This protein binds this small molecule.
Small molecule (SMILES): Nc1ncnc2c1ncn2[C@@H]1O[C@H](CO[P](=O)(O)O[C@H]2[C@@H](O)[C@H](n3cnc4c(N)ncnc43)O[C@@H]2CO[P](=O)(O)O[C@H]2[C@@H](O)[C@H](n3cnc4c(N)ncnc43)O[C@@H]2COP(=O)(O)O)[C@@H](O)[C@H]1O

Binding-site contacts:
Ligand atom N6 contacts residue U2 of chain 56.C at 4.2 Å.
Ligand atom C6 contacts residue U2 of chain 56.C at 4.1 Å.
Ligand atom N3 contacts residue U3 of chain 56.C at 4.2 Å.
Ligand atom C4 contacts residue U2 of chain 56.C at 4.3 Å.
Ligand atom C2 contacts residue U2 of chain 56.C at 3.2 Å.
Ligand atom C6 contacts residue U3 of chain 56.C at 3.3 Å.
Ligand atom C2 contacts residue U1 of chain 56.C at 3.5 Å.
Ligand atom N1 contacts residue U1 of chain 56.C at 2.8 Å (h-bond).
Ligand atom N6 contacts residue U1 of chain 56.C at 2.8 Å (h-bond).
Ligand atom N3 contacts residue U2 of chain 56.C at 3.7 Å.
Ligand atom C2 contacts residue U3 of chain 56.C at 3.0 Å.
Ligand atom N1 contacts residue U3 of chain 56.C at 2.7 Å (h-bond).
Ligand atom C6 contacts residue U1 of chain 56.C at 3.6 Å.
Ligand atom N6 contacts residue U3 of chain 56.C at 3.0 Å (h-bond).
Ligand atom N1 contacts residue U2 of chain 56.C at 3.5 Å (h-bond).